Sequence of chain 1.A:
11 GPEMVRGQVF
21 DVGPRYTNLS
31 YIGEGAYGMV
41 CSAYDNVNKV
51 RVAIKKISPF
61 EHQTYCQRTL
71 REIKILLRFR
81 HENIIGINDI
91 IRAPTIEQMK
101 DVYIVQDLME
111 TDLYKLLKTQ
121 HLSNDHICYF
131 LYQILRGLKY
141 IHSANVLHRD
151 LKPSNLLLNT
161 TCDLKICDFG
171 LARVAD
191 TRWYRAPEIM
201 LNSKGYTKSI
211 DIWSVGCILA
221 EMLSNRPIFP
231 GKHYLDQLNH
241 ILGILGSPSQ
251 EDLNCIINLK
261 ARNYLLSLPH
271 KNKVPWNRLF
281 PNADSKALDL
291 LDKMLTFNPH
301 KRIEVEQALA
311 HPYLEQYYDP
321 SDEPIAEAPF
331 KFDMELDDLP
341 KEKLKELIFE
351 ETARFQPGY

Binding-site contacts:
Ligand atom C15 contacts residue ALA36 of chain 1.A at 3.5 Å (hydrophobic).
Ligand atom C22 contacts residue GLN106 of chain 1.A at 3.3 Å.
Ligand atom C17 contacts residue TYR65 of chain 1.A at 3.5 Å (hydrophobic).
Ligand atom N contacts residue LYS55 of chain 1.A at 3.1 Å (salt-bridge).
Ligand atom C24 contacts residue ASP107 of chain 1.A at 3.6 Å.
Ligand atom C2 contacts residue LYS55 of chain 1.A at 3.6 Å.
Ligand atom C11 contacts residue ALA36 of chain 1.A at 3.6 Å (hydrophobic).
Ligand atom N7 contacts residue MET109 of chain 1.A at 3.0 Å (h-bond).
Ligand atom C18 contacts residue ASP168 of chain 1.A at 3.5 Å.
Ligand atom C3 contacts residue GLU72 of chain 1.A at 3.5 Å.
Ligand atom C29 contacts residue MET109 of chain 1.A at 3.3 Å (hydrophobic).
Ligand atom C2 contacts residue GLU72 of chain 1.A at 3.5 Å.
Ligand atom N6 contacts residue THR111 of chain 1.A at 3.5 Å.
Ligand atom N4 contacts residue TYR65 of chain 1.A at 3.5 Å.
Ligand atom C30 contacts residue GLU110 of chain 1.A at 3.5 Å.
Ligand atom N3 contacts residue ALA36 of chain 1.A at 3.2 Å (h-bond).
Ligand atom C16 contacts residue ALA36 of chain 1.A at 3.6 Å (hydrophobic).
Ligand atom C14 contacts residue TYR65 of chain 1.A at 3.6 Å (hydrophobic).
Ligand atom C2 contacts residue ASP168 of chain 1.A at 3.5 Å.
Ligand atom C9 contacts residue THR69 of chain 1.A at 3.5 Å.
Ligand atom C14 contacts residue ALA36 of chain 1.A at 3.1 Å (hydrophobic).
Ligand atom O1 contacts residue GLN106 of chain 1.A at 3.5 Å (h-bond).
Ligand atom N6 contacts residue LYS115 of chain 1.A at 2.9 Å (salt-bridge).
Ligand atom N8 contacts residue ASP107 of chain 1.A at 2.8 Å (salt-bridge).
Ligand atom C31 contacts residue LYS115 of chain 1.A at 3.5 Å.
Ligand atom N4 contacts residue ALA36 of chain 1.A at 3.3 Å (h-bond).
Ligand atom C3 contacts residue LYS55 of chain 1.A at 3.5 Å.
Ligand atom C9 contacts residue ILE57 of chain 1.A at 3.5 Å (hydrophobic).
Ligand atom N8 contacts residue ALA53 of chain 1.A at 3.4 Å.
Ligand atom N8 contacts residue MET109 of chain 1.A at 3.5 Å (h-bond).
Ligand atom C24 contacts residue LEU157 of chain 1.A at 3.6 Å (hydrophobic).
Ligand atom C5 contacts residue THR69 of chain 1.A at 3.5 Å.
Ligand atom O1 contacts residue LYS55 of chain 1.A at 3.0 Å (salt-bridge).
Ligand atom C17 contacts residue ALA36 of chain 1.A at 3.5 Å (hydrophobic).
Ligand atom C16 contacts residue TYR65 of chain 1.A at 3.4 Å (hydrophobic).
Ligand atom O contacts residue LYS55 of chain 1.A at 2.9 Å (salt-bridge).
Ligand atom C15 contacts residue TYR65 of chain 1.A at 3.3 Å (hydrophobic).
Ligand atom C7 contacts residue ASP168 of chain 1.A at 3.6 Å.
Ligand atom C1 contacts residue TYR37 of chain 1.A at 3.5 Å (hydrophobic).
Ligand atom N3 contacts residue TYR65 of chain 1.A at 3.5 Å.

The protein below binds the small molecule below.
Small molecule (SMILES): O=C(Nc1ccc2n[nH]c(-c3ccncc3)c2c1)[C@@H]1CCN(CC(=O)N2CCN(c3ccc(-c4ncccn4)cc3)CC2)C1